Sequence of chain 58.A:
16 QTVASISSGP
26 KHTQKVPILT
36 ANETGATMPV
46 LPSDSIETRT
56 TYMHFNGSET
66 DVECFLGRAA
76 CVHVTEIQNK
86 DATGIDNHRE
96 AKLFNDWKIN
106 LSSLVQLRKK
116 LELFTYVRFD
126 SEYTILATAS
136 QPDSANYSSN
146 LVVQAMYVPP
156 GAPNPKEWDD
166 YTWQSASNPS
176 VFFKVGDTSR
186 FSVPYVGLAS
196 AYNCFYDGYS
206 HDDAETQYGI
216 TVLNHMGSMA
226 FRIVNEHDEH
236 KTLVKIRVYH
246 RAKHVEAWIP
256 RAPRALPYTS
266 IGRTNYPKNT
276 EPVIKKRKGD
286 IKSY

The protein below binds the small molecule below.
Small molecule (SMILES): COc1cc(CC(=O)c2ccc(C#N)cc2)c([N+](=O)[O-])cc1OC

Sequence of chain 59.C:
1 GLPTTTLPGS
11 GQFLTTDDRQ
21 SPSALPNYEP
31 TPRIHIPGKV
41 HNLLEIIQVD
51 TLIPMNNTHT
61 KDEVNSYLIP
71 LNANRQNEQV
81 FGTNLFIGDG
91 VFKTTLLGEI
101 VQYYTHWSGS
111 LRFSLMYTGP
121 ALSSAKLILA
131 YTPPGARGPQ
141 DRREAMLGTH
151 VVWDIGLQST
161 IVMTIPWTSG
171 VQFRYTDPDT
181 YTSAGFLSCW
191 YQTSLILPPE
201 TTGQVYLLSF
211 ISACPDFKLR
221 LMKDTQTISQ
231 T

Binding-site contacts:
Ligand atom C08 contacts residue TYR128 of chain 58.A at 3.3 Å (hydrophobic).
Ligand atom C17 contacts residue TYR152 of chain 58.A at 3.8 Å (hydrophobic).
Ligand atom C12 contacts residue TYR197 of chain 58.A at 3.5 Å (hydrophobic).
Ligand atom C11 contacts residue TYR197 of chain 58.A at 3.5 Å (hydrophobic).
Ligand atom C15 contacts residue TYR197 of chain 58.A at 3.8 Å (hydrophobic).
Ligand atom C06 contacts residue TYR128 of chain 58.A at 3.4 Å (hydrophobic).
Ligand atom C05 contacts residue TYR128 of chain 58.A at 3.8 Å (hydrophobic).
Ligand atom N22 contacts residue TYR152 of chain 58.A at 3.3 Å (h-bond).
Ligand atom C03 contacts residue TYR128 of chain 58.A at 3.7 Å (hydrophobic).
Ligand atom C15 contacts residue SER126 of chain 58.A at 3.5 Å.
Ligand atom C21 contacts residue TYR152 of chain 58.A at 3.6 Å (hydrophobic).
Ligand atom C10 contacts residue MET221 of chain 58.A at 3.9 Å (hydrophobic).
Ligand atom O23 contacts residue VAL191 of chain 58.A at 3.9 Å.
Ligand atom O16 contacts residue TYR128 of chain 58.A at 2.9 Å (h-bond).
Ligand atom C19 contacts residue TYR152 of chain 58.A at 3.9 Å (hydrophobic).
Ligand atom C07 contacts residue TYR128 of chain 58.A at 2.9 Å (hydrophobic).
Ligand atom C08 contacts residue TYR197 of chain 58.A at 3.9 Å (hydrophobic).
Ligand atom N13 contacts residue TYR197 of chain 58.A at 3.4 Å.
Ligand atom O02 contacts residue TYR128 of chain 58.A at 3.8 Å.
Ligand atom C15 contacts residue TYR128 of chain 58.A at 3.1 Å (hydrophobic).
Ligand atom O24 contacts residue VAL191 of chain 58.A at 3.1 Å.
Ligand atom O23 contacts residue TYR152 of chain 58.A at 3.0 Å (h-bond).
Ligand atom O23 contacts residue LEU221 of chain 59.C at 3.9 Å.
Ligand atom C14 contacts residue TYR197 of chain 58.A at 3.7 Å (hydrophobic).
Ligand atom O02 contacts residue MET224 of chain 58.A at 3.5 Å.
Ligand atom C14 contacts residue LEU106 of chain 58.A at 3.5 Å (hydrophobic).
Ligand atom N22 contacts residue VAL191 of chain 58.A at 3.9 Å.
Ligand atom O24 contacts residue TYR152 of chain 58.A at 3.5 Å (h-bond).
Ligand atom C04 contacts residue TYR128 of chain 58.A at 3.4 Å (hydrophobic).
Ligand atom C06 contacts residue ILE104 of chain 58.A at 3.5 Å (hydrophobic).
Ligand atom O16 contacts residue VAL188 of chain 58.A at 3.8 Å.
Ligand atom C01 contacts residue TYR128 of chain 58.A at 2.9 Å (hydrophobic).
Ligand atom C09 contacts residue MET221 of chain 58.A at 3.9 Å (hydrophobic).
Ligand atom O20 contacts residue TYR152 of chain 58.A at 3.7 Å.
Ligand atom C18 contacts residue TYR152 of chain 58.A at 3.7 Å (hydrophobic).
Ligand atom C01 contacts residue MET224 of chain 58.A at 3.7 Å (hydrophobic).
Ligand atom N13 contacts residue GOL1 of chain 58.E at 3.7 Å.
Ligand atom C01 contacts residue PHE186 of chain 58.A at 2.8 Å (hydrophobic).
Ligand atom C10 contacts residue TYR197 of chain 58.A at 3.7 Å (hydrophobic).
Ligand atom O20 contacts residue PHE186 of chain 58.A at 3.8 Å.

Sequence of chain 58.C:
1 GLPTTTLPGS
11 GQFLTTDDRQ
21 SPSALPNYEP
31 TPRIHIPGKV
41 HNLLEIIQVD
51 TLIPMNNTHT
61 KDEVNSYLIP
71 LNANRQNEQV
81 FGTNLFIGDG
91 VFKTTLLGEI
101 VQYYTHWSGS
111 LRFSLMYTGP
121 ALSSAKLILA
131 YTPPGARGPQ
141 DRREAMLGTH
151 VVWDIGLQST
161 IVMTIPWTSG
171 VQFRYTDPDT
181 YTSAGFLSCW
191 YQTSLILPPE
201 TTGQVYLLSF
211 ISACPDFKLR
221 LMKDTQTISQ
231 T